Sequence of chain 7.F:
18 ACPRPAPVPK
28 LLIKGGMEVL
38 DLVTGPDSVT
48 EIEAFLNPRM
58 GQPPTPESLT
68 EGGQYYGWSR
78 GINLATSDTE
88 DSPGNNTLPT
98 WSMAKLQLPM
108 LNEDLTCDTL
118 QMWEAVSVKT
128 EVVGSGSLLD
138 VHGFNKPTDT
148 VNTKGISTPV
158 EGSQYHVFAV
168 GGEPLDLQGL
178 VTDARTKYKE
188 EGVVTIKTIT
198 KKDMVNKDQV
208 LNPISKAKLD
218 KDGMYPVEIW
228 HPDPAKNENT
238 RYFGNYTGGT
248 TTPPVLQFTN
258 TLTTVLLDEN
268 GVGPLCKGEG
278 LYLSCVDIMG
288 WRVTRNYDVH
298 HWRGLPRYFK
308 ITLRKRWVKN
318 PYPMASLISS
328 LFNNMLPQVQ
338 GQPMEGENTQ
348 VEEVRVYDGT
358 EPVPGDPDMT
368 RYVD

Binding-site contacts:
Ligand atom C3 contacts residue GLY78 of chain 7.F at 4.2 Å.
Ligand atom C5 contacts residue TYR72 of chain 7.F at 3.6 Å (hydrophobic).
Ligand atom O10 contacts residue THR291 of chain 7.F at 3.7 Å.
Ligand atom O4 contacts residue GLY78 of chain 7.F at 3.1 Å.
Ligand atom C11 contacts residue ASP85 of chain 6.F at 3.7 Å.
Ligand atom C4 contacts residue TYR72 of chain 7.F at 3.5 Å (hydrophobic).
Ligand atom O1B contacts residue ARG77 of chain 7.F at 2.9 Å (salt-bridge).
Ligand atom O8 contacts residue TYR72 of chain 7.F at 4.2 Å.
Ligand atom O1A contacts residue ARG77 of chain 7.F at 3.0 Å (salt-bridge).
Ligand atom C5 contacts residue ASN93 of chain 7.F at 4.2 Å.
Ligand atom O4 contacts residue HIS298 of chain 7.F at 3.1 Å (h-bond).
Ligand atom C3 contacts residue GLY78 of chain 7.F at 4.0 Å.
Ligand atom C6 contacts residue THR94 of chain 7.F at 4.2 Å.
Ligand atom O4 contacts residue ASN80 of chain 7.F at 4.2 Å.
Ligand atom O4 contacts residue TYR72 of chain 7.F at 4.3 Å.
Ligand atom C6 contacts residue ASN93 of chain 7.F at 3.1 Å.
Ligand atom N5 contacts residue TYR72 of chain 7.F at 3.1 Å (h-bond).
Ligand atom C1 contacts residue TYR72 of chain 7.F at 3.8 Å (hydrophobic).
Ligand atom O1A contacts residue GLY78 of chain 7.F at 3.7 Å.
Ligand atom O1A contacts residue TYR72 of chain 7.F at 3.2 Å.
Ligand atom C4 contacts residue GLY78 of chain 7.F at 3.4 Å.
Ligand atom O4 contacts residue THR291 of chain 7.F at 3.3 Å.
Ligand atom C3 contacts residue HIS298 of chain 7.F at 4.1 Å.
Ligand atom O8 contacts residue ARG77 of chain 7.F at 3.9 Å.
Ligand atom O4 contacts residue VAL296 of chain 7.F at 3.8 Å.
Ligand atom C4 contacts residue HIS298 of chain 7.F at 4.1 Å.
Ligand atom O4 contacts residue ILE79 of chain 7.F at 3.5 Å (h-bond).
Ligand atom C6 contacts residue TYR72 of chain 7.F at 3.6 Å (hydrophobic).
Ligand atom C4 contacts residue VAL296 of chain 7.F at 4.3 Å (hydrophobic).
Ligand atom C10 contacts residue TYR72 of chain 7.F at 4.1 Å (hydrophobic).
Ligand atom O1B contacts residue TYR72 of chain 7.F at 4.1 Å.
Ligand atom C7 contacts residue TYR72 of chain 7.F at 4.2 Å (hydrophobic).
Ligand atom C2 contacts residue GLY78 of chain 7.F at 4.2 Å.
Ligand atom C3 contacts residue VAL296 of chain 7.F at 3.5 Å (hydrophobic).
Ligand atom O6 contacts residue ASN93 of chain 7.F at 2.9 Å (h-bond).
Ligand atom C1 contacts residue ARG77 of chain 7.F at 3.5 Å.
Ligand atom O10 contacts residue ASN293 of chain 7.F at 3.5 Å (h-bond).
Ligand atom O3 contacts residue GLY78 of chain 7.F at 3.7 Å.
Ligand atom O3 contacts residue ASN80 of chain 7.F at 4.0 Å.
Ligand atom C3 contacts residue ARG77 of chain 7.F at 3.9 Å.

Sequence of chain 6.F:
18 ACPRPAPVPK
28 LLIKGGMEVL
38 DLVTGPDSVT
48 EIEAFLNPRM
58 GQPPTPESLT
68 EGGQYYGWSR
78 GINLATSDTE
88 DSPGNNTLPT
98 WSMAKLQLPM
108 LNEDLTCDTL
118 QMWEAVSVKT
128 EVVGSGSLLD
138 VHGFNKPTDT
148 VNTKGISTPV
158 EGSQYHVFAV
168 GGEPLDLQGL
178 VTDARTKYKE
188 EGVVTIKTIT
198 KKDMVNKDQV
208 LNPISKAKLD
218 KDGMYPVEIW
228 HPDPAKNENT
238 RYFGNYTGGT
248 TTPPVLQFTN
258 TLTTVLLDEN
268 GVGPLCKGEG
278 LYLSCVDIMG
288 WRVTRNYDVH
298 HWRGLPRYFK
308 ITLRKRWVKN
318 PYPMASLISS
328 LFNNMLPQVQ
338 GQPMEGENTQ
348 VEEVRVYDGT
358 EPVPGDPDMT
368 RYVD

A protein and the small-molecule ligand that binds it are described below.
Small molecule (SMILES): CC(=O)N[C@H]1[C@H]([C@H](O)[C@H](O)CO)O[C@@](O[C@H]2[C@@H](O)[C@@H](CO)O[C@@H](O[C@H]3[C@H](O)[C@@H](O)[C@H](O)O[C@@H]3CO)[C@@H]2O)(C(=O)O)C[C@@H]1O